Binding-site contacts:
Ligand atom N2 contacts residue ASN60 of chain 1.NB at 2.8 Å (h-bond).
Ligand atom C3 contacts residue ASN60 of chain 1.NB at 3.8 Å.
Ligand atom O5 contacts residue THR103 of chain 1.NB at 4.4 Å.
Ligand atom C7 contacts residue ASN60 of chain 1.NB at 3.1 Å.
Ligand atom O6 contacts residue GLU105 of chain 1.NB at 4.0 Å.
Ligand atom O5 contacts residue ASN60 of chain 1.NB at 2.4 Å (h-bond).
Ligand atom C1 contacts residue ASN60 of chain 1.NB at 1.4 Å.
Ligand atom C5 contacts residue ASN60 of chain 1.NB at 3.6 Å.
Ligand atom O7 contacts residue ASN60 of chain 1.NB at 3.1 Å (h-bond).
Ligand atom C8 contacts residue ASN60 of chain 1.NB at 4.3 Å.
Ligand atom C4 contacts residue ASN60 of chain 1.NB at 4.2 Å.
Ligand atom C8 contacts residue THR47 of chain 1.NB at 3.6 Å.
Ligand atom C2 contacts residue ASN60 of chain 1.NB at 2.5 Å.
Ligand atom O7 contacts residue NAG1 of chain 1.VJ at 3.7 Å.

The protein below binds the small molecule below.
Small molecule (SMILES): CC(=O)N[C@H]1[C@H](O[C@H]2[C@H](O)[C@@H](NC(C)=O)CO[C@@H]2CO)O[C@H](CO)[C@@H](O)[C@@H]1O

Sequence of chain 1.NB:
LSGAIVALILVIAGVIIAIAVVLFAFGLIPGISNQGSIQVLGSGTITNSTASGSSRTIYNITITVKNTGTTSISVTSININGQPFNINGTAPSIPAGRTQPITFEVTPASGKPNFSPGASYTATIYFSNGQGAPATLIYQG